This protein binds this small molecule.
Small molecule (SMILES): Nc1nc2c(ncn2[C@@H]2CN(C(=O)CCP(=O)(O)O)C[C@H]2OC[C@@H](O)P(=O)(O)O)c(=O)[nH]1

Binding-site contacts:
Ligand atom OAD contacts residue ASP209 of chain 1.C at 3.0 Å (salt-bridge).
Ligand atom C8 contacts residue ASP153 of chain 1.C at 3.6 Å.
Ligand atom PBE contacts residue ARG117 of chain 1.C at 3.2 Å.
Ligand atom OAG contacts residue ARG215 of chain 1.C at 3.4 Å (salt-bridge).
Ligand atom O6 contacts residue ALA201 of chain 1.C at 3.5 Å (h-bond).
Ligand atom PBF contacts residue GLY155 of chain 1.C at 3.6 Å.
Ligand atom N1 contacts residue VAL203 of chain 1.C at 2.9 Å (h-bond).
Ligand atom OAH contacts residue ARG117 of chain 1.C at 3.2 Å (salt-bridge).
Ligand atom OAB contacts residue MG1 of chain 1.T at 2.0 Å.
Ligand atom O6 contacts residue PHE202 of chain 1.C at 3.5 Å.
Ligand atom OAF contacts residue ILE151 of chain 1.C at 3.5 Å (h-bond).
Ligand atom C6 contacts residue PHE202 of chain 1.C at 3.5 Å (hydrophobic).
Ligand atom OAI contacts residue THR157 of chain 1.C at 2.8 Å (h-bond).
Ligand atom OAI contacts residue GLY155 of chain 1.C at 3.5 Å (h-bond).
Ligand atom N2 contacts residue PHE202 of chain 1.C at 3.3 Å.
Ligand atom OAT contacts residue MG1 of chain 1.S at 3.5 Å.
Ligand atom OAF contacts residue GLU149 of chain 1.C at 3.0 Å (salt-bridge).
Ligand atom OAJ contacts residue GLY155 of chain 1.C at 2.8 Å (h-bond).
Ligand atom OAE contacts residue THR154 of chain 1.C at 2.8 Å (h-bond).
Ligand atom OAJ contacts residue ILE152 of chain 1.C at 3.6 Å.
Ligand atom OAJ contacts residue ASP153 of chain 1.C at 2.6 Å (salt-bridge).
Ligand atom N2 contacts residue VAL203 of chain 1.C at 2.7 Å (h-bond).
Ligand atom CAN contacts residue ILE151 of chain 1.C at 3.5 Å (hydrophobic).
Ligand atom OAG contacts residue LYS82 of chain 1.C at 3.1 Å.
Ligand atom CAM contacts residue MG1 of chain 1.T at 3.6 Å.
Ligand atom N1 contacts residue PHE202 of chain 1.C at 3.2 Å.
Ligand atom OAD contacts residue ARG215 of chain 1.C at 3.3 Å (salt-bridge).
Ligand atom C2 contacts residue PHE202 of chain 1.C at 3.3 Å (hydrophobic).
Ligand atom PBE contacts residue MG1 of chain 1.T at 3.5 Å.
Ligand atom OAJ contacts residue THR154 of chain 1.C at 2.9 Å (h-bond).
Ligand atom CAM contacts residue ARG117 of chain 1.C at 3.2 Å.
Ligand atom N7 contacts residue ASP153 of chain 1.C at 3.6 Å (salt-bridge).
Ligand atom OAG contacts residue ARG117 of chain 1.C at 2.6 Å (salt-bridge).
Ligand atom N2 contacts residue ASP209 of chain 1.C at 2.9 Å (salt-bridge).
Ligand atom CAU contacts residue MG1 of chain 1.T at 3.1 Å.
Ligand atom OAD contacts residue MG1 of chain 1.T at 2.4 Å.
Ligand atom OAI contacts residue LYS156 of chain 1.C at 3.2 Å (salt-bridge).
Ligand atom C2 contacts residue VAL203 of chain 1.C at 3.2 Å (hydrophobic).
Ligand atom O6 contacts residue LYS181 of chain 1.C at 2.8 Å (salt-bridge).
Ligand atom O6 contacts residue VAL203 of chain 1.C at 3.5 Å (h-bond).

Sequence of chain 1.C:
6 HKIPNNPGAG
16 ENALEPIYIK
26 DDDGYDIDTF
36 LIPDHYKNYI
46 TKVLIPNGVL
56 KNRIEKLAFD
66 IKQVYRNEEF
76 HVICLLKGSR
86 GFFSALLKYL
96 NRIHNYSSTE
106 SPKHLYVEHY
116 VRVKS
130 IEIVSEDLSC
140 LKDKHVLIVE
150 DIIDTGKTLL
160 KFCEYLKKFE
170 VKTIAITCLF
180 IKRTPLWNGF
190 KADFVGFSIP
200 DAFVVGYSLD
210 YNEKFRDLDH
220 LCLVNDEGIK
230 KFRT